Binding-site contacts:
Ligand atom C7 contacts residue ASN320 of chain 1.C at 3.3 Å.
Ligand atom C2 contacts residue ASN320 of chain 1.C at 2.5 Å.
Ligand atom O5 contacts residue GLN569 of chain 1.C at 3.8 Å.
Ligand atom C8 contacts residue ASN320 of chain 1.C at 3.5 Å.
Ligand atom C4 contacts residue ASN320 of chain 1.C at 4.2 Å.
Ligand atom N2 contacts residue ASN320 of chain 1.C at 3.0 Å (h-bond).
Ligand atom O7 contacts residue ASN320 of chain 1.C at 3.3 Å (h-bond).
Ligand atom C3 contacts residue ASN320 of chain 1.C at 3.8 Å.
Ligand atom C6 contacts residue GLN569 of chain 1.C at 3.6 Å.
Ligand atom C1 contacts residue ASN320 of chain 1.C at 1.4 Å.
Ligand atom C1 contacts residue GLN569 of chain 1.C at 4.4 Å.
Ligand atom O6 contacts residue GLN569 of chain 1.C at 2.8 Å (h-bond).
Ligand atom O6 contacts residue THR570 of chain 1.C at 4.0 Å.
Ligand atom O5 contacts residue ASN320 of chain 1.C at 2.3 Å (h-bond).
Ligand atom C5 contacts residue ASN320 of chain 1.C at 3.6 Å.
Ligand atom C5 contacts residue GLN569 of chain 1.C at 3.6 Å.

The protein below binds the small molecule below.
Small molecule (SMILES): CC(=O)N[C@@H]1[C@@H](O)[C@H](O)[C@@H](CO)O[C@H]1O

Sequence of chain 1.C:
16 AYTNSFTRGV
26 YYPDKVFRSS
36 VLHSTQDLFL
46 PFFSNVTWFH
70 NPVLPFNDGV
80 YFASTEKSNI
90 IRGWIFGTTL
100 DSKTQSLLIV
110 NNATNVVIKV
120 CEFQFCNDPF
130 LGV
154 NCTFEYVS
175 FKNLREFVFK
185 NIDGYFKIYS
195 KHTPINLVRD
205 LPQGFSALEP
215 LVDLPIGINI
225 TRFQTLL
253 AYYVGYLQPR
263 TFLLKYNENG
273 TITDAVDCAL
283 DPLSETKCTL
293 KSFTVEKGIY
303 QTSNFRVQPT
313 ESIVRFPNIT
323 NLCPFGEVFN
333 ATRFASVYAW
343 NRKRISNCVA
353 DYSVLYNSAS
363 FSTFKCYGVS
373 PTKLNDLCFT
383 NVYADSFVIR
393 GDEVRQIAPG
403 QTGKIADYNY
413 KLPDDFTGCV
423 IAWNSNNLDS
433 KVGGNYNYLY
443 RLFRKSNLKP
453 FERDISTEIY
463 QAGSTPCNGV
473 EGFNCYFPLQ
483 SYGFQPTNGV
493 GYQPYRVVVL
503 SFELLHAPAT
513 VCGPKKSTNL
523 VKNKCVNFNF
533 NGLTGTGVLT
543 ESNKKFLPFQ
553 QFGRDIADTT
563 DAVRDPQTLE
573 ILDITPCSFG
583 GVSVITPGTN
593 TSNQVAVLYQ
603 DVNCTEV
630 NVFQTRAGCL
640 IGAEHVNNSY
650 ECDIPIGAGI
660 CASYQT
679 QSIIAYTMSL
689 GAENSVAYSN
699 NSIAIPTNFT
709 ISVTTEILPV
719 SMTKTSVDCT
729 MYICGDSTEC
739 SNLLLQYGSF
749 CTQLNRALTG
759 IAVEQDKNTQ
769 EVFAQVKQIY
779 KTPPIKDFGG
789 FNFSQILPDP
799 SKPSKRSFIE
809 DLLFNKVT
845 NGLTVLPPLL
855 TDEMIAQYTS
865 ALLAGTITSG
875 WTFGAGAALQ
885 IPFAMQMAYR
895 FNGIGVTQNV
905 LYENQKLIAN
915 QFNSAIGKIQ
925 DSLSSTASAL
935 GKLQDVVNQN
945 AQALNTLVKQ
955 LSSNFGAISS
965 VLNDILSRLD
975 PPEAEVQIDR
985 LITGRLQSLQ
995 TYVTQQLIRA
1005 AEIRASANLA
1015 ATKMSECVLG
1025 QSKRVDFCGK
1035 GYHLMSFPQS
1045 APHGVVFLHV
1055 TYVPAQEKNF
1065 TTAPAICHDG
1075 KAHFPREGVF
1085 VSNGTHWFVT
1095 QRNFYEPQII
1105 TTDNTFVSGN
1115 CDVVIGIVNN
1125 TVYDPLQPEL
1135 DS